Binding-site contacts:
Ligand atom N45 contacts residue ALA278 of chain 1.F at 3.4 Å.
Ligand atom C19 contacts residue ILE341 of chain 1.F at 3.7 Å (hydrophobic).
Ligand atom O44 contacts residue PRO281 of chain 1.F at 3.2 Å.
Ligand atom O13 contacts residue TYR304 of chain 1.F at 3.6 Å.
Ligand atom N01 contacts residue ALA278 of chain 1.F at 3.0 Å.
Ligand atom O44 contacts residue ARG366 of chain 1.F at 3.2 Å (salt-bridge).
Ligand atom O17 contacts residue ILE341 of chain 1.F at 3.0 Å (h-bond).
Ligand atom C19 contacts residue ILE219 of chain 1.F at 3.6 Å (hydrophobic).
Ligand atom N35 contacts residue PHE139 of chain 1.F at 3.2 Å.
Ligand atom O31 contacts residue ALA343 of chain 1.F at 3.7 Å.
Ligand atom O20 contacts residue ILE341 of chain 1.F at 3.0 Å (h-bond).
Ligand atom C32 contacts residue ALA343 of chain 1.F at 3.8 Å (hydrophobic).
Ligand atom O16 contacts residue SER277 of chain 1.F at 3.3 Å.
Ligand atom N06 contacts residue ARG366 of chain 1.F at 2.7 Å (salt-bridge).
Ligand atom C07 contacts residue ARG366 of chain 1.F at 3.4 Å.
Ligand atom C42 contacts residue LEU216 of chain 1.F at 3.6 Å (hydrophobic).
Ligand atom C34 contacts residue PHE139 of chain 1.F at 3.2 Å (hydrophobic).
Ligand atom C21 contacts residue LEU222 of chain 1.F at 3.6 Å (hydrophobic).
Ligand atom O44 contacts residue GLN279 of chain 1.F at 3.7 Å.
Ligand atom C12 contacts residue TYR304 of chain 1.F at 3.8 Å (hydrophobic).
Ligand atom C04 contacts residue ALA340 of chain 1.F at 3.5 Å (hydrophobic).
Ligand atom O20 contacts residue LEU222 of chain 1.F at 3.8 Å.
Ligand atom O20 contacts residue ILE219 of chain 1.F at 3.5 Å.
Ligand atom C05 contacts residue ARG366 of chain 1.F at 3.2 Å.
Ligand atom C02 contacts residue ALA278 of chain 1.F at 3.3 Å (hydrophobic).
Ligand atom C05 contacts residue ALA340 of chain 1.F at 3.6 Å (hydrophobic).
Ligand atom O31 contacts residue ALA217 of chain 1.F at 3.5 Å (h-bond).
Ligand atom O20 contacts residue ALA343 of chain 1.F at 3.1 Å.
Ligand atom O20 contacts residue PRO342 of chain 1.F at 3.5 Å.
Ligand atom C12 contacts residue SER277 of chain 1.F at 3.4 Å.
Ligand atom C22 contacts residue ALA217 of chain 1.F at 3.0 Å (hydrophobic).
Ligand atom N08 contacts residue ALA340 of chain 1.F at 3.8 Å.
Ligand atom C21 contacts residue ALA217 of chain 1.F at 3.1 Å (hydrophobic).
Ligand atom C43 contacts residue ARG366 of chain 1.F at 3.6 Å.
Ligand atom O10 contacts residue ALA340 of chain 1.F at 3.5 Å.
Ligand atom N06 contacts residue PHE374 of chain 1.F at 3.3 Å.
Ligand atom O44 contacts residue VAL280 of chain 1.F at 3.5 Å.
Ligand atom C40 contacts residue PHE240 of chain 1.F at 3.6 Å (hydrophobic).
Ligand atom C07 contacts residue ALA339 of chain 1.F at 3.5 Å (hydrophobic).
Ligand atom N01 contacts residue TYR304 of chain 1.F at 3.1 Å (h-bond).

Sequence of chain 1.F:
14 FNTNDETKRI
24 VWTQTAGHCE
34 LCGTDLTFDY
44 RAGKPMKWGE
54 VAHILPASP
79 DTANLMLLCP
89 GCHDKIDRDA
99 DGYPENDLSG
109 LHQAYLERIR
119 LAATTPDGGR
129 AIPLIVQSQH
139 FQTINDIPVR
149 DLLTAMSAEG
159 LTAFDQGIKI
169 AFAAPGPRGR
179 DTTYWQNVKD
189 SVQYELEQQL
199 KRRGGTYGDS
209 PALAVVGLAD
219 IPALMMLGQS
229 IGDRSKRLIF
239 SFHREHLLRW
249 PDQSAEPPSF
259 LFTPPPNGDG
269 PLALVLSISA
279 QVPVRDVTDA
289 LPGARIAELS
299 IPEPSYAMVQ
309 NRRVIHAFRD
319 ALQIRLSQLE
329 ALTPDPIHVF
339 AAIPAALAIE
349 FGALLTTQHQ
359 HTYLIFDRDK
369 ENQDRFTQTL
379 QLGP

The protein below binds the small molecule below.
Small molecule (SMILES): Nc1nc2c(ncn2[C@@H]2O[C@@H]3COP(=O)(O)O[C@@H]4[C@H](O)[C@@H](COP(=O)(O)O[C@H]3[C@H]2O)O[C@H]4n2cnc3c(N)ncnc32)c(=O)[nH]1